Binding-site contacts:
Ligand atom C1 contacts residue TYR72 of chain 33.D at 3.8 Å (hydrophobic).
Ligand atom C4 contacts residue TYR72 of chain 33.D at 3.4 Å (hydrophobic).
Ligand atom C4 contacts residue VAL296 of chain 33.D at 4.2 Å (hydrophobic).
Ligand atom C1 contacts residue ARG77 of chain 33.D at 3.1 Å.
Ligand atom O1A contacts residue LYS186 of chain 33.D at 4.3 Å.
Ligand atom C6 contacts residue ASN93 of chain 33.D at 3.4 Å.
Ligand atom C5 contacts residue TYR72 of chain 33.D at 3.5 Å (hydrophobic).
Ligand atom O8 contacts residue ARG77 of chain 33.D at 3.5 Å (salt-bridge).
Ligand atom O4 contacts residue HIS298 of chain 33.D at 2.7 Å (h-bond).
Ligand atom O1A contacts residue ARG77 of chain 33.D at 2.7 Å (salt-bridge).
Ligand atom N5 contacts residue TYR72 of chain 33.D at 2.9 Å (h-bond).
Ligand atom C6 contacts residue TYR72 of chain 33.D at 3.7 Å (hydrophobic).
Ligand atom O1A contacts residue TYR72 of chain 33.D at 3.4 Å.
Ligand atom C4 contacts residue GLY78 of chain 33.D at 3.9 Å.
Ligand atom O6 contacts residue ASN93 of chain 33.D at 3.6 Å (h-bond).
Ligand atom O3 contacts residue GLY78 of chain 33.D at 3.7 Å.
Ligand atom C3 contacts residue GLY78 of chain 33.D at 3.8 Å.
Ligand atom O1A contacts residue GLY78 of chain 33.D at 3.8 Å.
Ligand atom O1B contacts residue ARG77 of chain 33.D at 2.4 Å (salt-bridge).
Ligand atom C8 contacts residue ARG77 of chain 33.D at 4.2 Å.
Ligand atom C3 contacts residue HIS298 of chain 33.D at 3.8 Å.
Ligand atom C6 contacts residue THR94 of chain 33.D at 4.3 Å.
Ligand atom O4 contacts residue ARG77 of chain 33.D at 4.2 Å.
Ligand atom O4 contacts residue TYR72 of chain 33.D at 3.7 Å.
Ligand atom O4 contacts residue GLY78 of chain 33.D at 3.4 Å (h-bond).
Ligand atom C11 contacts residue TYR72 of chain 33.D at 4.2 Å (hydrophobic).
Ligand atom O1B contacts residue TYR72 of chain 33.D at 4.0 Å.
Ligand atom C2 contacts residue ARG77 of chain 33.D at 4.0 Å.
Ligand atom C2 contacts residue GLY78 of chain 33.D at 4.2 Å.
Ligand atom O4 contacts residue ASN80 of chain 33.D at 4.1 Å.
Ligand atom C4 contacts residue HIS298 of chain 33.D at 3.7 Å.
Ligand atom C3 contacts residue ARG77 of chain 33.D at 3.3 Å.
Ligand atom C5 contacts residue ASN93 of chain 33.D at 4.1 Å.
Ligand atom C6 contacts residue ASN80 of chain 33.D at 4.3 Å.
Ligand atom O4 contacts residue VAL296 of chain 33.D at 3.9 Å.
Ligand atom C10 contacts residue TYR72 of chain 33.D at 4.0 Å (hydrophobic).
Ligand atom C3 contacts residue VAL296 of chain 33.D at 3.6 Å (hydrophobic).
Ligand atom C4 contacts residue ARG77 of chain 33.D at 4.0 Å.
Ligand atom O8 contacts residue TYR72 of chain 33.D at 3.4 Å (h-bond).
Ligand atom O4 contacts residue THR291 of chain 33.D at 3.9 Å.

Sequence of chain 33.E:
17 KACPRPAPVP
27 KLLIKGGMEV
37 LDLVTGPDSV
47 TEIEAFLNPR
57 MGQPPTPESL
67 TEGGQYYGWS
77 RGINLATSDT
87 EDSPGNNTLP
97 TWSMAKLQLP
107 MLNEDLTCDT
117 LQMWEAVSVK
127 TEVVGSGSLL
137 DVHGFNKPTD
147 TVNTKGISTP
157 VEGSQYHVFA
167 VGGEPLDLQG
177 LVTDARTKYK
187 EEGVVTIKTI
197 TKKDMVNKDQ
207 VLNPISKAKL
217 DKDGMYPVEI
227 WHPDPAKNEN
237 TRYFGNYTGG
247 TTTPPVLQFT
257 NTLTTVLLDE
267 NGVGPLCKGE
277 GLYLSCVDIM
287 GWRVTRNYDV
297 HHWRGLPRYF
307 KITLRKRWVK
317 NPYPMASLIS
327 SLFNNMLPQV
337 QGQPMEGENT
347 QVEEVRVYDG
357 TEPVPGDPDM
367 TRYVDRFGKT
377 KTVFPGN

Sequence of chain 33.D:
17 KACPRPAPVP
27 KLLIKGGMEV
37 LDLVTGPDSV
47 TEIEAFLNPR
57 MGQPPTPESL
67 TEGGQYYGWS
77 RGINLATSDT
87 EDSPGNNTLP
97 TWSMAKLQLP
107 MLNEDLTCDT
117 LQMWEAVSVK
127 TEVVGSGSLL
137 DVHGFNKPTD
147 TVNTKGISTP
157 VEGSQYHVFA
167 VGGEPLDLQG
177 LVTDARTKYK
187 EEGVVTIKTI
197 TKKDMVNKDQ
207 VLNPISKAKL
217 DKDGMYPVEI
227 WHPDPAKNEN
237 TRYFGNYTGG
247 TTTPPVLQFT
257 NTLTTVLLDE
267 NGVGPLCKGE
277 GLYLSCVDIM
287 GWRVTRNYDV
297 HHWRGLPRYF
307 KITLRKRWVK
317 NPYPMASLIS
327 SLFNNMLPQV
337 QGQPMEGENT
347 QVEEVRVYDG

A protein and the small-molecule ligand that binds it are described below.
Small molecule (SMILES): CC(=O)N[C@@H]1[C@@H](O[C@@H]2O[C@H](CO)[C@H](O)[C@H](O[C@]3(C(=O)O)C[C@H](O)[C@@H](NC(C)=O)[C@H]([C@H](O)[C@H](O)CO)O3)[C@H]2O)[C@H](O)[C@@H](CO[C@]2(C(=O)O)C[C@H](O)[C@@H](NC(C)=O)[C@H]([C@H](O)[C@H](O)CO)O2)O[C@H]1O